This protein binds this small molecule.
Small molecule (SMILES): CC(=O)N[C@H]1[C@H](O[C@H]2[C@H](O)[C@@H](NC(C)=O)CO[C@@H]2CO)O[C@H](CO)[C@@H](O[C@H]2O[C@H](CO)[C@@H](O)[C@H](O)[C@@H]2O)[C@@H]1O

Sequence of chain 1.A:
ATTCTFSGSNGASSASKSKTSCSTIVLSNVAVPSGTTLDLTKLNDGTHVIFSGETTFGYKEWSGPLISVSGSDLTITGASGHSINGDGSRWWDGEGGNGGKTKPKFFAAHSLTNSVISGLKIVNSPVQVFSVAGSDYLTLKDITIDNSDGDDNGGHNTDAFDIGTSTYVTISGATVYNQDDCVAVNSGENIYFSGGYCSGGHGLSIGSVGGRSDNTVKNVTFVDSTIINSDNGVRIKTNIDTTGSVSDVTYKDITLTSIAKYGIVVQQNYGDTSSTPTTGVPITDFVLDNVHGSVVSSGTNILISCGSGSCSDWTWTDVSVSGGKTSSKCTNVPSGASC

Binding-site contacts:
Ligand atom C7 contacts residue ASN190 of chain 1.A at 4.2 Å.
Ligand atom C8 contacts residue ASN219 of chain 1.A at 4.4 Å.
Ligand atom O7 contacts residue ASN219 of chain 1.A at 3.2 Å (h-bond).
Ligand atom N2 contacts residue ASN190 of chain 1.A at 4.4 Å.
Ligand atom C4 contacts residue ASN219 of chain 1.A at 4.2 Å.
Ligand atom C3 contacts residue ASN219 of chain 1.A at 3.8 Å.
Ligand atom O5 contacts residue ILE191 of chain 1.A at 4.5 Å.
Ligand atom C5 contacts residue ASN219 of chain 1.A at 3.6 Å.
Ligand atom O5 contacts residue TYR168 of chain 1.A at 3.8 Å.
Ligand atom O6 contacts residue ASN190 of chain 1.A at 3.2 Å (h-bond).
Ligand atom C4 contacts residue TYR168 of chain 1.A at 4.5 Å (hydrophobic).
Ligand atom C2 contacts residue ASN190 of chain 1.A at 3.6 Å.
Ligand atom O5 contacts residue ASN190 of chain 1.A at 3.4 Å.
Ligand atom C5 contacts residue TYR168 of chain 1.A at 3.8 Å (hydrophobic).
Ligand atom C1 contacts residue TYR168 of chain 1.A at 4.5 Å (hydrophobic).
Ligand atom O6 contacts residue ILE191 of chain 1.A at 4.3 Å.
Ligand atom C6 contacts residue TYR192 of chain 1.A at 4.0 Å (hydrophobic).
Ligand atom O6 contacts residue TYR168 of chain 1.A at 3.9 Å.
Ligand atom C6 contacts residue TYR137 of chain 1.A at 4.4 Å (hydrophobic).
Ligand atom C6 contacts residue ASN190 of chain 1.A at 4.3 Å.
Ligand atom C8 contacts residue TYR192 of chain 1.A at 3.6 Å (hydrophobic).
Ligand atom C7 contacts residue ASN219 of chain 1.A at 3.2 Å.
Ligand atom C5 contacts residue ASN190 of chain 1.A at 4.4 Å.
Ligand atom C2 contacts residue ASN219 of chain 1.A at 2.4 Å.
Ligand atom N2 contacts residue ASN219 of chain 1.A at 3.0 Å (h-bond).
Ligand atom C1 contacts residue ASN190 of chain 1.A at 3.4 Å.
Ligand atom C6 contacts residue TYR168 of chain 1.A at 3.5 Å (hydrophobic).
Ligand atom C1 contacts residue ASN219 of chain 1.A at 1.4 Å.
Ligand atom O7 contacts residue ASN190 of chain 1.A at 3.4 Å (h-bond).
Ligand atom O5 contacts residue ASN219 of chain 1.A at 2.4 Å (h-bond).